Binding-site contacts:
Ligand atom O5 contacts residue TYR68 of chain 1.A at 3.2 Å.
Ligand atom N8 contacts residue TRP143 of chain 1.A at 3.0 Å.
Ligand atom O34 contacts residue GLU199 of chain 1.A at 2.5 Å (salt-bridge).
Ligand atom C2 contacts residue GLU90 of chain 1.A at 3.5 Å.
Ligand atom C31 contacts residue ASN170 of chain 1.A at 3.2 Å.
Ligand atom O3 contacts residue GLU90 of chain 1.A at 2.6 Å (salt-bridge).
Ligand atom O13 contacts residue GLY66 of chain 1.A at 3.3 Å.
Ligand atom O34 contacts residue ASN170 of chain 1.A at 2.7 Å (h-bond).
Ligand atom C23 contacts residue ASN170 of chain 1.A at 3.5 Å.
Ligand atom N38 contacts residue SER119 of chain 1.A at 2.9 Å (h-bond).
Ligand atom O32 contacts residue MG1 of chain 1.D at 2.1 Å.
Ligand atom O34 contacts residue ASP169 of chain 1.A at 3.3 Å (salt-bridge).
Ligand atom C33 contacts residue MG1 of chain 1.D at 2.9 Å.
Ligand atom C16 contacts residue HIS142 of chain 1.A at 3.2 Å.
Ligand atom C39 contacts residue MET91 of chain 1.A at 3.5 Å (hydrophobic).
Ligand atom C31 contacts residue MG1 of chain 1.D at 2.9 Å.
Ligand atom N7 contacts residue SER119 of chain 1.A at 2.8 Å (h-bond).
Ligand atom O5 contacts residue GLU90 of chain 1.A at 2.5 Å (salt-bridge).
Ligand atom C15 contacts residue ASP141 of chain 1.A at 3.3 Å.
Ligand atom N40 contacts residue MET91 of chain 1.A at 3.2 Å (h-bond).
Ligand atom N17 contacts residue LYS144 of chain 1.A at 3.3 Å (salt-bridge).
Ligand atom C39 contacts residue GLY117 of chain 1.A at 3.5 Å.
Ligand atom C16 contacts residue TRP143 of chain 1.A at 3.4 Å (hydrophobic).
Ligand atom C36 contacts residue ARG146 of chain 1.A at 3.6 Å.
Ligand atom O32 contacts residue LYS144 of chain 1.A at 2.9 Å (salt-bridge).
Ligand atom N17 contacts residue MET40 of chain 1.A at 3.5 Å (h-bond).
Ligand atom C31 contacts residue LYS144 of chain 1.A at 3.6 Å.
Ligand atom C23 contacts residue GLU199 of chain 1.A at 3.3 Å.
Ligand atom C18 contacts residue LYS144 of chain 1.A at 3.4 Å.
Ligand atom O34 contacts residue MG1 of chain 1.D at 2.1 Å.
Ligand atom O32 contacts residue ASP141 of chain 1.A at 2.9 Å (salt-bridge).
Ligand atom C33 contacts residue ASN170 of chain 1.A at 3.1 Å.
Ligand atom N38 contacts residue ALA118 of chain 1.A at 3.5 Å.
Ligand atom O32 contacts residue ASN170 of chain 1.A at 2.9 Å (h-bond).
Ligand atom O5 contacts residue TYR95 of chain 1.A at 3.3 Å.
Ligand atom C4 contacts residue GLU90 of chain 1.A at 3.6 Å.
Ligand atom C37 contacts residue GLN120 of chain 1.A at 3.6 Å.
Ligand atom C9 contacts residue TRP143 of chain 1.A at 3.3 Å (hydrophobic).
Ligand atom C33 contacts residue GLU199 of chain 1.A at 3.1 Å.
Ligand atom C1 contacts residue GLU90 of chain 1.A at 3.3 Å.

The small molecule below binds the protein below.
Small molecule (SMILES): CCNc1ncnc2c1ncn2[C@@H]1O[C@H](/C=C/CNC(=O)c2cc(-c3ccc(F)cc3)cc(O)c2O)[C@@H](O)[C@H]1O

Sequence of chain 1.A:
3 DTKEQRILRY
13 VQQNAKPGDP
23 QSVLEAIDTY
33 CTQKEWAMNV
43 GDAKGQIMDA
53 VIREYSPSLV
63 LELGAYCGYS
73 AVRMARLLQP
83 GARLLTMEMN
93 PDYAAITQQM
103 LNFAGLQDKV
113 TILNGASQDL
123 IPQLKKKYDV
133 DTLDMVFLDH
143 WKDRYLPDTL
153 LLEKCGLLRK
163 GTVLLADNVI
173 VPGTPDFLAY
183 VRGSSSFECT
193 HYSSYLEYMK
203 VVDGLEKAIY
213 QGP